Sequence of chain 1.A:
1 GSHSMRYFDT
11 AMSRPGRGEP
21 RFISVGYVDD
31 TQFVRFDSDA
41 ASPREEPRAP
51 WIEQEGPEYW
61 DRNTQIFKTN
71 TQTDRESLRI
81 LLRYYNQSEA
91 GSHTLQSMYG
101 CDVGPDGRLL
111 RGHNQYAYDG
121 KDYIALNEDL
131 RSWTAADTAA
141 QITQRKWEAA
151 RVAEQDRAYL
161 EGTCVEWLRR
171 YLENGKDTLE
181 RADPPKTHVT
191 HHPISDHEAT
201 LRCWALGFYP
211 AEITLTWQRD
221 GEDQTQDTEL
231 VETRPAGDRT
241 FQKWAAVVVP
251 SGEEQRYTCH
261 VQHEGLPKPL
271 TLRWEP

Binding-site contacts:
Ligand atom N contacts residue TYR99 of chain 1.A at 3.1 Å (h-bond).
Ligand atom CZ contacts residue ASP9 of chain 1.A at 3.3 Å.
Ligand atom NH2 contacts residue TYR116 of chain 1.A at 3.0 Å (h-bond).
Ligand atom CA contacts residue ASN70 of chain 1.A at 3.4 Å.
Ligand atom NH1 contacts residue TYR99 of chain 1.A at 3.2 Å.
Ligand atom C contacts residue TYR7 of chain 1.A at 3.5 Å (hydrophobic).
Ligand atom OXT contacts residue TYR84 of chain 1.A at 3.4 Å (h-bond).
Ligand atom O contacts residue TYR159 of chain 1.A at 2.6 Å (h-bond).
Ligand atom CA contacts residue TYR171 of chain 1.A at 3.4 Å (hydrophobic).
Ligand atom NE contacts residue ASP156 of chain 1.A at 3.2 Å (salt-bridge).
Ligand atom N contacts residue TYR171 of chain 1.A at 2.8 Å (h-bond).
Ligand atom O contacts residue TRP147 of chain 1.A at 2.8 Å (h-bond).
Ligand atom CE1 contacts residue ASN63 of chain 1.A at 3.4 Å.
Ligand atom CB contacts residue GLN155 of chain 1.A at 3.4 Å.
Ligand atom NH1 contacts residue ASP9 of chain 1.A at 2.7 Å (salt-bridge).
Ligand atom CD2 contacts residue TYR7 of chain 1.A at 3.5 Å (hydrophobic).
Ligand atom NH1 contacts residue ASP74 of chain 1.A at 2.7 Å (salt-bridge).
Ligand atom OXT contacts residue LYS146 of chain 1.A at 2.7 Å (salt-bridge).
Ligand atom CA contacts residue SER77 of chain 1.A at 3.3 Å.
Ligand atom NH2 contacts residue ASN114 of chain 1.A at 3.3 Å (h-bond).
Ligand atom N contacts residue TYR7 of chain 1.A at 3.0 Å (h-bond).
Ligand atom O contacts residue TYR84 of chain 1.A at 2.6 Å (h-bond).
Ligand atom NH2 contacts residue ASP9 of chain 1.A at 3.1 Å (salt-bridge).
Ligand atom NE contacts residue ASP74 of chain 1.A at 2.7 Å (salt-bridge).
Ligand atom CD1 contacts residue TRP167 of chain 1.A at 3.4 Å (hydrophobic).
Ligand atom NH1 contacts residue PHE22 of chain 1.A at 3.4 Å.
Ligand atom CD2 contacts residue SER24 of chain 1.A at 3.4 Å.
Ligand atom CG contacts residue ASN70 of chain 1.A at 3.3 Å.
Ligand atom CD1 contacts residue ASN63 of chain 1.A at 3.2 Å.
Ligand atom CZ contacts residue ASP74 of chain 1.A at 3.5 Å.
Ligand atom CB contacts residue TYR99 of chain 1.A at 3.4 Å (hydrophobic).
Ligand atom C contacts residue TYR84 of chain 1.A at 3.4 Å (hydrophobic).
Ligand atom NH1 contacts residue SER97 of chain 1.A at 3.4 Å (h-bond).
Ligand atom N contacts residue SER77 of chain 1.A at 3.0 Å (h-bond).
Ligand atom N contacts residue ASN63 of chain 1.A at 3.1 Å (h-bond).
Ligand atom N contacts residue ASN70 of chain 1.A at 2.7 Å (h-bond).
Ligand atom O contacts residue ASN70 of chain 1.A at 2.9 Å (h-bond).
Ligand atom CA contacts residue TYR7 of chain 1.A at 3.4 Å (hydrophobic).
Ligand atom CD1 contacts residue TYR59 of chain 1.A at 3.4 Å (hydrophobic).
Ligand atom O contacts residue THR143 of chain 1.A at 2.5 Å (h-bond).

This protein binds this small molecule.
Small molecule (SMILES): CC(C)C[C@H](NC(=O)CNC(=O)[C@H](C)NC(=O)[C@H](C)NC(=O)[C@H](CCCN=C(N)N)NC(=O)CNC(=O)[C@H](CCCN=C(N)N)NC(=O)[C@H](CC(C)C)NC(=O)[C@@H](N)Cc1ccccc1)C(=O)O